A small-molecule ligand and the protein it binds are described below.
Small molecule (SMILES): O=C(NCc1ccc2c(c1)OCO2)c1nnc(Cc2ccc(F)cc2Cl)o1

Sequence of chain 1.G:
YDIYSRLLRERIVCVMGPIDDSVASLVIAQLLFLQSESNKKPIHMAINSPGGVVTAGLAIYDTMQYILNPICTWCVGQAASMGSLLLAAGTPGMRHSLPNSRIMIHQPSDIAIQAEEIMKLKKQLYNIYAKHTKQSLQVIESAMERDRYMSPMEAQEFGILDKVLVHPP

Sequence of chain 1.F:
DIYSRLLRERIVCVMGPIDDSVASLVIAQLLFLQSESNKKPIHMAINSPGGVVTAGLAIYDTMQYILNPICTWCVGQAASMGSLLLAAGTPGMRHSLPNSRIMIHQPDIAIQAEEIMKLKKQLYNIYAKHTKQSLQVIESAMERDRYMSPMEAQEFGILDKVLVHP

Binding-site contacts:
Ligand atom C26 contacts residue PHE49 of chain 1.F at 3.4 Å (hydrophobic).
Ligand atom C03 contacts residue ILE28 of chain 1.G at 3.5 Å (hydrophobic).
Ligand atom N08 contacts residue GLU26 of chain 1.G at 4.0 Å.
Ligand atom O25 contacts residue LEU23 of chain 1.G at 3.8 Å.
Ligand atom C20 contacts residue LEU48 of chain 1.F at 4.0 Å (hydrophobic).
Ligand atom F22 contacts residue VAL92 of chain 1.G at 3.2 Å.
Ligand atom C21 contacts residue TRP90 of chain 1.G at 3.8 Å (hydrophobic).
Ligand atom C03 contacts residue LEU48 of chain 1.F at 3.4 Å (hydrophobic).
Ligand atom C02 contacts residue LEU48 of chain 1.F at 3.9 Å (hydrophobic).
Ligand atom F22 contacts residue THR79 of chain 1.F at 3.8 Å.
Ligand atom C01 contacts residue SER52 of chain 1.F at 4.1 Å.
Ligand atom C06 contacts residue SER52 of chain 1.F at 3.7 Å.
Ligand atom O27 contacts residue GLU26 of chain 1.G at 3.9 Å.
Ligand atom O27 contacts residue SER52 of chain 1.F at 3.9 Å.
Ligand atom C02 contacts residue PHE49 of chain 1.F at 4.0 Å (hydrophobic).
Ligand atom C19 contacts residue VAL92 of chain 1.G at 4.0 Å (hydrophobic).
Ligand atom O25 contacts residue PHE49 of chain 1.F at 4.0 Å.
Ligand atom N12 contacts residue LEU48 of chain 1.F at 3.3 Å.
Ligand atom C16 contacts residue TRP90 of chain 1.G at 3.8 Å (hydrophobic).
Ligand atom C01 contacts residue LEU48 of chain 1.F at 3.8 Å (hydrophobic).
Ligand atom F22 contacts residue ILE44 of chain 1.F at 3.8 Å.
Ligand atom C26 contacts residue ARG22 of chain 1.G at 3.7 Å.
Ligand atom C06 contacts residue GLU26 of chain 1.G at 3.9 Å.
Ligand atom C01 contacts residue GLU26 of chain 1.G at 3.9 Å.
Ligand atom C05 contacts residue LEU48 of chain 1.F at 3.8 Å (hydrophobic).
Ligand atom C04 contacts residue LEU48 of chain 1.F at 3.7 Å (hydrophobic).
Ligand atom C01 contacts residue PHE49 of chain 1.F at 4.0 Å (hydrophobic).
Ligand atom C09 contacts residue ILE28 of chain 1.G at 4.0 Å (hydrophobic).
Ligand atom O27 contacts residue PHE49 of chain 1.F at 3.7 Å.
Ligand atom O14 contacts residue ILE28 of chain 1.G at 3.9 Å.
Ligand atom CL1 contacts residue TYR82 of chain 1.F at 3.2 Å.
Ligand atom CL1 contacts residue TRP90 of chain 1.G at 3.9 Å.
Ligand atom C20 contacts residue ALA62 of chain 1.G at 3.9 Å (hydrophobic).
Ligand atom C15 contacts residue TRP90 of chain 1.G at 3.5 Å (hydrophobic).
Ligand atom C19 contacts residue LEU48 of chain 1.F at 4.0 Å (hydrophobic).
Ligand atom C10 contacts residue ILE28 of chain 1.G at 3.9 Å (hydrophobic).
Ligand atom N11 contacts residue LEU48 of chain 1.F at 3.7 Å.
Ligand atom C26 contacts residue LEU23 of chain 1.G at 4.1 Å (hydrophobic).
Ligand atom C04 contacts residue ILE28 of chain 1.G at 3.5 Å (hydrophobic).
Ligand atom C06 contacts residue LEU48 of chain 1.F at 3.7 Å (hydrophobic).